This protein binds this small molecule.
Small molecule (SMILES): CC(=O)N[C@H]1[C@H](O[C@H]2[C@H](O)[C@@H](NC(C)=O)CO[C@@H]2CO)O[C@H](CO)[C@@H](O)[C@@H]1O

Sequence of chain 1.C:
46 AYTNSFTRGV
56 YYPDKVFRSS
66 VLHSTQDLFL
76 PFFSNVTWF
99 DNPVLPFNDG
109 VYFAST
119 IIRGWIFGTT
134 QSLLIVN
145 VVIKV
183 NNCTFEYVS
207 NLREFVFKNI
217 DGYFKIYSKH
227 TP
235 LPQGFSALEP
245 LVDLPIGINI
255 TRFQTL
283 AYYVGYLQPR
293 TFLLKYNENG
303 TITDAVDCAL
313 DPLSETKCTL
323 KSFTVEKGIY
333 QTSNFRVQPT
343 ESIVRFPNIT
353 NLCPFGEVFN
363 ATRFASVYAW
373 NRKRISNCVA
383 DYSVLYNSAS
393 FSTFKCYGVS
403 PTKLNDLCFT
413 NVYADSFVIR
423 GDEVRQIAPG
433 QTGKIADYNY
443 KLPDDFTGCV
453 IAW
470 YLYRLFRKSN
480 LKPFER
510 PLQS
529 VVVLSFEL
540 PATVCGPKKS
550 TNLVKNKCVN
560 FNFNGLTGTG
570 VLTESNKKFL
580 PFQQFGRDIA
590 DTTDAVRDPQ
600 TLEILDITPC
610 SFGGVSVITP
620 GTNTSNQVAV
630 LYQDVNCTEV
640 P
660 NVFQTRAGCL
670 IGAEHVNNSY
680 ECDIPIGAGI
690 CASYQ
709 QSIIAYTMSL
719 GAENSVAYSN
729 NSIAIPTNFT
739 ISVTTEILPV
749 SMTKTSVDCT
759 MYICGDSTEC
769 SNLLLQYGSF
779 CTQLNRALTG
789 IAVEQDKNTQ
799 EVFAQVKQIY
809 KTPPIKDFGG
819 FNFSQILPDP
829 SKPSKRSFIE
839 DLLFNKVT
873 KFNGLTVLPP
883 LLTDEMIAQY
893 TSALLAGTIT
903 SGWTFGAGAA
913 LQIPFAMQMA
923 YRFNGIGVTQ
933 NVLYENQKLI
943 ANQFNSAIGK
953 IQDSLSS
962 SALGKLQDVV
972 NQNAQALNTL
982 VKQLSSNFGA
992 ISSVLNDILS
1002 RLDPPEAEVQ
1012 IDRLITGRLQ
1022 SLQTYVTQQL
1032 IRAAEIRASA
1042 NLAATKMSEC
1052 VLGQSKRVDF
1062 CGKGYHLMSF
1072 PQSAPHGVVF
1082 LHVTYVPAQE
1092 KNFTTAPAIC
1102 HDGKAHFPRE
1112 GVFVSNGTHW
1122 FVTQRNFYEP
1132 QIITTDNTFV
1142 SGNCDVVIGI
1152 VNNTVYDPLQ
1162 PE

Binding-site contacts:
Ligand atom O6 contacts residue GLN945 of chain 1.C at 4.5 Å.
Ligand atom O7 contacts residue LEU941 of chain 1.C at 4.0 Å.
Ligand atom C6 contacts residue GLN945 of chain 1.C at 4.3 Å.
Ligand atom C3 contacts residue ASN736 of chain 1.C at 3.8 Å.
Ligand atom O7 contacts residue ASN736 of chain 1.C at 3.6 Å.
Ligand atom C5 contacts residue ASN736 of chain 1.C at 3.6 Å.
Ligand atom C5 contacts residue LEU941 of chain 1.C at 4.4 Å (hydrophobic).
Ligand atom O5 contacts residue ASN736 of chain 1.C at 2.3 Å (h-bond).
Ligand atom C4 contacts residue ASN736 of chain 1.C at 4.2 Å.
Ligand atom O7 contacts residue GLN1090 of chain 1.C at 3.9 Å.
Ligand atom O6 contacts residue ASN736 of chain 1.C at 4.4 Å.
Ligand atom N2 contacts residue ASN736 of chain 1.C at 3.0 Å (h-bond).
Ligand atom C7 contacts residue LEU941 of chain 1.C at 4.1 Å (hydrophobic).
Ligand atom C8 contacts residue LEU941 of chain 1.C at 4.0 Å (hydrophobic).
Ligand atom O5 contacts residue GLN1090 of chain 1.C at 4.4 Å.
Ligand atom C2 contacts residue ASN736 of chain 1.C at 2.5 Å.
Ligand atom C1 contacts residue ASN736 of chain 1.C at 1.4 Å.
Ligand atom C7 contacts residue ASN736 of chain 1.C at 3.5 Å.